Binding-site contacts:
Ligand atom C16 contacts residue PHE289 of chain 1.E at 3.7 Å (hydrophobic).
Ligand atom C5 contacts residue ILE466 of chain 1.E at 4.1 Å (hydrophobic).
Ligand atom C18 contacts residue GLY462 of chain 1.E at 3.7 Å.
Ligand atom C6 contacts residue ILE466 of chain 1.E at 3.9 Å (hydrophobic).
Ligand atom C4 contacts residue LYS285 of chain 1.E at 3.7 Å.
Ligand atom C15 contacts residue PHE289 of chain 1.E at 3.4 Å (hydrophobic).
Ligand atom C18 contacts residue ALA465 of chain 1.E at 3.9 Å (hydrophobic).
Ligand atom C27 contacts residue LEU458 of chain 1.E at 4.2 Å (hydrophobic).
Ligand atom C23 contacts residue LEU458 of chain 1.E at 4.0 Å (hydrophobic).
Ligand atom C25 contacts residue LEU458 of chain 1.E at 4.2 Å (hydrophobic).
Ligand atom C19 contacts residue ILE466 of chain 1.E at 3.9 Å (hydrophobic).
Ligand atom O1 contacts residue LYS285 of chain 1.E at 4.0 Å.
Ligand atom C7 contacts residue ILE466 of chain 1.E at 3.9 Å (hydrophobic).
Ligand atom C16 contacts residue GLY462 of chain 1.E at 4.4 Å.
Ligand atom C15 contacts residue GLY462 of chain 1.E at 4.3 Å.
Ligand atom C23 contacts residue ILE461 of chain 1.E at 4.5 Å (hydrophobic).
Ligand atom C22 contacts residue LEU458 of chain 1.E at 3.7 Å (hydrophobic).
Ligand atom C19 contacts residue ALA465 of chain 1.E at 3.9 Å (hydrophobic).
Ligand atom C8 contacts residue ILE466 of chain 1.E at 4.2 Å (hydrophobic).
Ligand atom C24 contacts residue LEU458 of chain 1.E at 3.5 Å (hydrophobic).
Ligand atom C18 contacts residue ILE461 of chain 1.E at 4.2 Å (hydrophobic).
Ligand atom C19 contacts residue THR469 of chain 1.E at 4.3 Å.

Sequence of chain 1.E:
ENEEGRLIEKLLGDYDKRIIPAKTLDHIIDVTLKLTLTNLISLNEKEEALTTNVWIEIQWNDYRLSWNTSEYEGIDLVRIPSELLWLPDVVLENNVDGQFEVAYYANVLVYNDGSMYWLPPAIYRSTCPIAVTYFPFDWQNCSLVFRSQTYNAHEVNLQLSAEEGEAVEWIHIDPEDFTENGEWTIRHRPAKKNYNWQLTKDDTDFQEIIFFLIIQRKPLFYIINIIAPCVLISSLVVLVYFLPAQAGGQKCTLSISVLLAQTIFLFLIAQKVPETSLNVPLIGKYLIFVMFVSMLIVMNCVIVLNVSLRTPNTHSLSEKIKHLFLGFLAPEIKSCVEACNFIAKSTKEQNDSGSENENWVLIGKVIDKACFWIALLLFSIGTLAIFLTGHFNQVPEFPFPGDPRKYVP

A protein and the small-molecule ligand that binds it are described below.
Small molecule (SMILES): CC(C)CCC[C@@H](C)[C@H]1CC[C@H]2[C@@H]3CC=C4C[C@@H](O)CC[C@]4(C)[C@H]3CC[C@]12C